Sequence of chain 1.B:
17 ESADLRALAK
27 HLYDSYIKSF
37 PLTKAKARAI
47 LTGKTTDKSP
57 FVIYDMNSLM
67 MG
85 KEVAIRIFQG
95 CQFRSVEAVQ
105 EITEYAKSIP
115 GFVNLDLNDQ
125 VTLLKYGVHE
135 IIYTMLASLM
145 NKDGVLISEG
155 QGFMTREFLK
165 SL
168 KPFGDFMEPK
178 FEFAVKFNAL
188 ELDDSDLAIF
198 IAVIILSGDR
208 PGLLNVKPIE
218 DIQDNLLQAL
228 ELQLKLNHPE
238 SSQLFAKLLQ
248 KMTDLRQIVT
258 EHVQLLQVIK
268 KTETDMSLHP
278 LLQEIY

Binding-site contacts:
Ligand atom CAV contacts residue ILE151 of chain 1.B at 3.9 Å (hydrophobic).
Ligand atom CAR contacts residue ARG98 of chain 1.B at 3.5 Å.
Ligand atom CAE contacts residue CYS95 of chain 1.B at 4.0 Å (hydrophobic).
Ligand atom OAC contacts residue ARG98 of chain 1.B at 4.0 Å.
Ligand atom CAJ contacts residue LEU143 of chain 1.B at 3.7 Å (hydrophobic).
Ligand atom CAM contacts residue ILE151 of chain 1.B at 4.1 Å (hydrophobic).
Ligand atom OAD contacts residue LEU143 of chain 1.B at 4.0 Å.
Ligand atom CAN contacts residue CYS95 of chain 1.B at 3.9 Å (hydrophobic).
Ligand atom CAU contacts residue CYS95 of chain 1.B at 3.8 Å (hydrophobic).
Ligand atom CAO contacts residue ARG98 of chain 1.B at 3.8 Å.
Ligand atom CAG contacts residue MET174 of chain 1.B at 3.5 Å (hydrophobic).
Ligand atom CAO contacts residue ILE151 of chain 1.B at 4.1 Å (hydrophobic).
Ligand atom CAT contacts residue CYS95 of chain 1.B at 4.1 Å (hydrophobic).
Ligand atom OAP contacts residue ARG98 of chain 1.B at 3.7 Å.
Ligand atom CAE contacts residue GLY94 of chain 1.B at 3.8 Å.
Ligand atom CAB contacts residue ALA102 of chain 1.B at 3.8 Å (hydrophobic).
Ligand atom CAQ contacts residue ARG98 of chain 1.B at 3.5 Å.
Ligand atom CAA contacts residue LEU143 of chain 1.B at 4.1 Å (hydrophobic).
Ligand atom CAU contacts residue ILE151 of chain 1.B at 3.9 Å (hydrophobic).
Ligand atom CAJ contacts residue ARG98 of chain 1.B at 3.9 Å.
Ligand atom CAI contacts residue ARG98 of chain 1.B at 3.5 Å.
Ligand atom CAQ contacts residue LEU143 of chain 1.B at 3.8 Å (hydrophobic).
Ligand atom CAJ contacts residue LEU140 of chain 1.B at 3.9 Å (hydrophobic).
Ligand atom CAK contacts residue ARG98 of chain 1.B at 3.8 Å.
Ligand atom OAC contacts residue LEU143 of chain 1.B at 3.6 Å.
Ligand atom CAB contacts residue ARG98 of chain 1.B at 4.1 Å.
Ligand atom OAD contacts residue ARG98 of chain 1.B at 2.7 Å (salt-bridge).
Ligand atom CAS contacts residue LEU140 of chain 1.B at 4.0 Å (hydrophobic).
Ligand atom CAA contacts residue ILE136 of chain 1.B at 3.8 Å (hydrophobic).
Ligand atom CAF contacts residue ARG98 of chain 1.B at 4.1 Å.
Ligand atom CAV contacts residue CYS95 of chain 1.B at 3.9 Å (hydrophobic).
Ligand atom CAO contacts residue CYS95 of chain 1.B at 4.0 Å (hydrophobic).
Ligand atom CAM contacts residue CYS95 of chain 1.B at 4.0 Å (hydrophobic).
Ligand atom CAA contacts residue LEU140 of chain 1.B at 3.6 Å (hydrophobic).
Ligand atom CAH contacts residue MET174 of chain 1.B at 3.7 Å (hydrophobic).
Ligand atom CAL contacts residue LEU140 of chain 1.B at 3.7 Å (hydrophobic).
Ligand atom CAH contacts residue CYS95 of chain 1.B at 3.9 Å (hydrophobic).
Ligand atom CAA contacts residue MET139 of chain 1.B at 3.8 Å (hydrophobic).
Ligand atom CAK contacts residue CYS95 of chain 1.B at 4.0 Å (hydrophobic).
Ligand atom CAF contacts residue GLY94 of chain 1.B at 3.6 Å.

A small-molecule ligand and the protein it binds are described below.
Small molecule (SMILES): CC(C)(Oc1ccc(-c2cccc3ccccc23)cc1)C(=O)O